This protein binds this small molecule.
Small molecule (SMILES): O=C(O)c1cccc(Nc2ccc([N+](=O)[O-])c3ccccc23)c1

Sequence of chain 1.B:
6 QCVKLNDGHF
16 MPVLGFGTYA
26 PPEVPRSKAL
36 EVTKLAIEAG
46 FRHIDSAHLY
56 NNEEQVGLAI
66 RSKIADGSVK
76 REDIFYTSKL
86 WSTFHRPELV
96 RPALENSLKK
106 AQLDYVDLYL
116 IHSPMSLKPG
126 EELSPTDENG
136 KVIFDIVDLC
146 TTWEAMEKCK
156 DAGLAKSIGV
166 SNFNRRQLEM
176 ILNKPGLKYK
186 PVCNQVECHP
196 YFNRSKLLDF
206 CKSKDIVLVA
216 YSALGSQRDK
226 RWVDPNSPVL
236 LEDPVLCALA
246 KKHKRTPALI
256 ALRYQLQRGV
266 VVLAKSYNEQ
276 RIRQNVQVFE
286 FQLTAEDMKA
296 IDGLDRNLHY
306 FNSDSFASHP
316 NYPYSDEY

Binding-site contacts:
Ligand atom C16 contacts residue 0HV1 of chain 1.H at 3.6 Å.
Ligand atom O20 contacts residue TYR55 of chain 1.B at 3.2 Å (h-bond).
Ligand atom C06 contacts residue NAP1 of chain 1.F at 3.6 Å.
Ligand atom C17 contacts residue PHE306 of chain 1.B at 3.5 Å (hydrophobic).
Ligand atom C13 contacts residue 0HV1 of chain 1.H at 3.5 Å.
Ligand atom C02 contacts residue 0HV1 of chain 1.H at 3.6 Å.
Ligand atom C09 contacts residue NAP1 of chain 1.F at 3.6 Å.
Ligand atom O22 contacts residue TYR319 of chain 1.B at 3.3 Å.
Ligand atom N07 contacts residue 0HV1 of chain 1.H at 3.6 Å.
Ligand atom C18 contacts residue NAP1 of chain 1.F at 3.2 Å.
Ligand atom C10 contacts residue ASN167 of chain 1.B at 3.7 Å.
Ligand atom C08 contacts residue 0HV1 of chain 1.H at 3.4 Å.
Ligand atom O19 contacts residue NAP1 of chain 1.F at 2.8 Å.
Ligand atom C16 contacts residue TRP227 of chain 1.B at 3.5 Å (hydrophobic).
Ligand atom C16 contacts residue PHE306 of chain 1.B at 3.7 Å (hydrophobic).
Ligand atom C03 contacts residue PHE306 of chain 1.B at 3.6 Å (hydrophobic).
Ligand atom O20 contacts residue NAP1 of chain 1.F at 3.1 Å.
Ligand atom O19 contacts residue TYR55 of chain 1.B at 2.6 Å (h-bond).
Ligand atom O22 contacts residue PRO318 of chain 1.B at 3.7 Å.
Ligand atom C09 contacts residue 0HV1 of chain 1.H at 3.2 Å.
Ligand atom O23 contacts residue ASN167 of chain 1.B at 2.8 Å (h-bond).
Ligand atom C13 contacts residue PHE306 of chain 1.B at 3.7 Å (hydrophobic).
Ligand atom C17 contacts residue TRP227 of chain 1.B at 3.7 Å (hydrophobic).
Ligand atom C03 contacts residue TRP227 of chain 1.B at 3.7 Å (hydrophobic).
Ligand atom O23 contacts residue TYR216 of chain 1.B at 3.5 Å (h-bond).
Ligand atom C10 contacts residue 0HV1 of chain 1.H at 3.3 Å.
Ligand atom C17 contacts residue 0HV1 of chain 1.H at 3.7 Å.
Ligand atom C15 contacts residue 0HV1 of chain 1.H at 3.7 Å.
Ligand atom C02 contacts residue TRP227 of chain 1.B at 3.6 Å (hydrophobic).
Ligand atom C10 contacts residue TYR216 of chain 1.B at 3.5 Å (hydrophobic).
Ligand atom N07 contacts residue PHE306 of chain 1.B at 3.5 Å.
Ligand atom C12 contacts residue 0HV1 of chain 1.H at 3.5 Å.
Ligand atom C04 contacts residue 0HV1 of chain 1.H at 3.7 Å.
Ligand atom O19 contacts residue HIS117 of chain 1.B at 3.0 Å (h-bond).
Ligand atom C18 contacts residue TYR55 of chain 1.B at 3.3 Å (hydrophobic).
Ligand atom C04 contacts residue PHE306 of chain 1.B at 3.6 Å (hydrophobic).
Ligand atom C05 contacts residue NAP1 of chain 1.F at 3.4 Å.
Ligand atom C08 contacts residue PHE306 of chain 1.B at 3.7 Å (hydrophobic).
Ligand atom O23 contacts residue TYR319 of chain 1.B at 3.7 Å.
Ligand atom C03 contacts residue 0HV1 of chain 1.H at 3.6 Å.